Binding-site contacts:
Ligand atom C1 contacts residue CYS294 of chain 1.G at 1.8 Å (hydrophobic).
Ligand atom O1P contacts residue PHE456 of chain 1.G at 3.9 Å.
Ligand atom O1 contacts residue ARG293 of chain 1.G at 3.9 Å.
Ligand atom O3P contacts residue THR295 of chain 1.G at 3.4 Å (h-bond).
Ligand atom O4P contacts residue ARG450 of chain 1.G at 2.9 Å (salt-bridge).
Ligand atom O3P contacts residue ARG450 of chain 1.G at 3.5 Å (salt-bridge).
Ligand atom O1 contacts residue CYS294 of chain 1.G at 2.7 Å (h-bond).
Ligand atom P contacts residue THR295 of chain 1.G at 4.2 Å.
Ligand atom O2P contacts residue THR295 of chain 1.G at 4.1 Å.
Ligand atom C3 contacts residue PHE456 of chain 1.G at 4.0 Å (hydrophobic).
Ligand atom P contacts residue ARG293 of chain 1.G at 3.6 Å.
Ligand atom P contacts residue HIS162 of chain 1.G at 3.8 Å.
Ligand atom O2P contacts residue ARG293 of chain 1.G at 3.0 Å (salt-bridge).
Ligand atom P contacts residue CYS294 of chain 1.G at 4.3 Å.
Ligand atom O2 contacts residue MET166 of chain 1.G at 4.0 Å.
Ligand atom C3 contacts residue CYS294 of chain 1.G at 3.4 Å (hydrophobic).
Ligand atom O2 contacts residue CYS294 of chain 1.G at 3.3 Å (h-bond).
Ligand atom C2 contacts residue CYS294 of chain 1.G at 2.9 Å (hydrophobic).
Ligand atom O2P contacts residue ARG111 of chain 1.G at 3.9 Å.
Ligand atom O2 contacts residue THR236 of chain 1.G at 3.5 Å.
Ligand atom O1 contacts residue ASN161 of chain 1.G at 3.2 Å (h-bond).
Ligand atom P contacts residue ARG111 of chain 1.G at 3.6 Å.
Ligand atom C2 contacts residue MET166 of chain 1.G at 3.9 Å (hydrophobic).
Ligand atom C3 contacts residue MET166 of chain 1.G at 3.8 Å (hydrophobic).
Ligand atom C1 contacts residue ASN161 of chain 1.G at 4.3 Å.
Ligand atom O3P contacts residue ARG111 of chain 1.G at 3.9 Å.
Ligand atom P contacts residue ARG450 of chain 1.G at 3.7 Å.
Ligand atom O1P contacts residue THR295 of chain 1.G at 4.2 Å.
Ligand atom C3 contacts residue ARG450 of chain 1.G at 3.2 Å.
Ligand atom O4P contacts residue HIS162 of chain 1.G at 3.7 Å.
Ligand atom O2P contacts residue CYS294 of chain 1.G at 4.2 Å.
Ligand atom O1P contacts residue ARG450 of chain 1.G at 3.7 Å.
Ligand atom O3P contacts residue GLY448 of chain 1.G at 4.1 Å.
Ligand atom C2 contacts residue THR236 of chain 1.G at 4.2 Å.
Ligand atom O1P contacts residue CYS294 of chain 1.G at 2.9 Å (h-bond).
Ligand atom O3P contacts residue ARG293 of chain 1.G at 2.6 Å (salt-bridge).
Ligand atom O2 contacts residue PHE456 of chain 1.G at 3.9 Å.
Ligand atom O4P contacts residue ARG111 of chain 1.G at 3.0 Å (salt-bridge).
Ligand atom O2P contacts residue HIS162 of chain 1.G at 2.8 Å (h-bond).
Ligand atom O1 contacts residue HIS162 of chain 1.G at 4.0 Å.

Sequence of chain 1.G:
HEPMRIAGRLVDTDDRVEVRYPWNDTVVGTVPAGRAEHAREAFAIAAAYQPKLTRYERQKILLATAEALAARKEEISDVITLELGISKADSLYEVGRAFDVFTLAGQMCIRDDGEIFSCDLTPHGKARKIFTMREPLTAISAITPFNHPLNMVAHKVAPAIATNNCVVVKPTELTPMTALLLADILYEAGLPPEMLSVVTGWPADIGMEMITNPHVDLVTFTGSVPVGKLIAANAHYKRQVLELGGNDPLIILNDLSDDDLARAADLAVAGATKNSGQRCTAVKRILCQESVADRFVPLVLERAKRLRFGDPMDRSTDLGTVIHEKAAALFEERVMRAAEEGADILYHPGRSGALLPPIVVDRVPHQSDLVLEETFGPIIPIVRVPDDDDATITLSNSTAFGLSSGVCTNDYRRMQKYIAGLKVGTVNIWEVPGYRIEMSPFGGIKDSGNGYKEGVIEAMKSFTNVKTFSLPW

The protein below binds the small molecule below.
Small molecule (SMILES): O=C[C@H](O)COP(=O)(O)O